A small-molecule ligand and the protein it binds are described below.
Small molecule (SMILES): CC(=O)N[C@@H]1[C@@H](O)[C@H](O)[C@@H](CO)O[C@H]1O

Binding-site contacts:
Ligand atom C8 contacts residue ASN582 of chain 1.D at 4.4 Å.
Ligand atom N2 contacts residue ASN582 of chain 1.D at 2.9 Å (h-bond).
Ligand atom O5 contacts residue ASN582 of chain 1.D at 2.4 Å (h-bond).
Ligand atom O7 contacts residue ASN582 of chain 1.D at 3.3 Å (h-bond).
Ligand atom C4 contacts residue ASN582 of chain 1.D at 4.2 Å.
Ligand atom O5 contacts residue SER583 of chain 1.D at 4.4 Å.
Ligand atom C5 contacts residue ASN582 of chain 1.D at 3.7 Å.
Ligand atom C3 contacts residue ASN582 of chain 1.D at 3.8 Å.
Ligand atom C2 contacts residue ASN582 of chain 1.D at 2.4 Å.
Ligand atom C1 contacts residue ASN582 of chain 1.D at 1.4 Å.
Ligand atom C7 contacts residue ASN582 of chain 1.D at 3.3 Å.

Sequence of chain 1.D:
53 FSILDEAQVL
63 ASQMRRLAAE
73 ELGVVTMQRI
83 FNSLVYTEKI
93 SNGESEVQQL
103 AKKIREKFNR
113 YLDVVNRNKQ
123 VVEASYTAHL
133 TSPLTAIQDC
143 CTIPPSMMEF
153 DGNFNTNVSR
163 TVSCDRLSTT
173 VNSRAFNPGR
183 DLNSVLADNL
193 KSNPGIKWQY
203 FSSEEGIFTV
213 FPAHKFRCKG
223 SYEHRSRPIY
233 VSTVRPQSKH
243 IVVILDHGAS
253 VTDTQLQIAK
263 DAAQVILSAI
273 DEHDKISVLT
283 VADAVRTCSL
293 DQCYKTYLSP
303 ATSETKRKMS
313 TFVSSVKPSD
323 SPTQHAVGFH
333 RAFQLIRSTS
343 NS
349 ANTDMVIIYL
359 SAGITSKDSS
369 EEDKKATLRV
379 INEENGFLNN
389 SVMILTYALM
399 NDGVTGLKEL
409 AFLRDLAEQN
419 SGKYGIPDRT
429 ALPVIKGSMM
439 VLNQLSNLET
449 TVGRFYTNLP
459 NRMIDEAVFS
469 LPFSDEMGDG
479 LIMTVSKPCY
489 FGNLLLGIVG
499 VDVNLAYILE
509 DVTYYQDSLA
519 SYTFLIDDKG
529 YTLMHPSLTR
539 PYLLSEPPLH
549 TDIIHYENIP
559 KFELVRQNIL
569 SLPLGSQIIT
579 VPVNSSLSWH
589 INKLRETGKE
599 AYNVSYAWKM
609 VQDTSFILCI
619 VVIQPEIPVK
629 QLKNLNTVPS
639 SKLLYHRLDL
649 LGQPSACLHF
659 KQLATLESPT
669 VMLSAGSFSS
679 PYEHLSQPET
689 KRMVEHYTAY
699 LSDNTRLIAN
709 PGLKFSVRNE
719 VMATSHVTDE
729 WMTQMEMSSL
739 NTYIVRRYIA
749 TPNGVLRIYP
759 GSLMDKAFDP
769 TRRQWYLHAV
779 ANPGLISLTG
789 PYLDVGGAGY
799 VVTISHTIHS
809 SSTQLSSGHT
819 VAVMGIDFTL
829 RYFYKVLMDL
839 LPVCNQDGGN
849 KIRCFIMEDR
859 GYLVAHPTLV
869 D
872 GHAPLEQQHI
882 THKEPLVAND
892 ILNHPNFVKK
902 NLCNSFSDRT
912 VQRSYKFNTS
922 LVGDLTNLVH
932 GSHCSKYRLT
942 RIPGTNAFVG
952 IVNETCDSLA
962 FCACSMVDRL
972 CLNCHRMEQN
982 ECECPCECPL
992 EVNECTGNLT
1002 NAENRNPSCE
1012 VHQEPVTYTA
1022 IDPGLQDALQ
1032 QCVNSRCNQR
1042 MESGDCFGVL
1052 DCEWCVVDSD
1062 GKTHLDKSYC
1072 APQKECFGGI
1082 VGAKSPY